This small molecule binds to this protein.
Small molecule (SMILES): CC(C)C[C@@H](NC(=O)[C@H](O)COS(=O)(=O)O)C(=O)N[C@@H]1C(=O)N[C@@H](CCCN=C(N)N)C(=O)N[C@H]2CC[C@@H](O)N(C2=O)[C@@H](CC(C)C)C(=O)N(C)[C@@H](Cc2ccc(O)cc2)C(=O)N[C@@H](C(C)C)C(=O)O[C@@H]1C

Binding-site contacts:
Ligand atom NH2 contacts residue ASP171 of chain 1.A at 2.8 Å (salt-bridge).
Ligand atom N contacts residue SER177 of chain 1.A at 3.1 Å (h-bond).
Ligand atom O contacts residue GLY175 of chain 1.A at 2.7 Å (h-bond).
Ligand atom O contacts residue ASP176 of chain 1.A at 3.3 Å (salt-bridge).
Ligand atom O contacts residue SER177 of chain 1.A at 3.0 Å (h-bond).
Ligand atom NH1 contacts residue SER172 of chain 1.A at 2.6 Å (h-bond).
Ligand atom O contacts residue GLN174 of chain 1.A at 3.3 Å.
Ligand atom CD1 contacts residue HIS23 of chain 1.A at 3.5 Å.
Ligand atom OH contacts residue TYR131 of chain 1.A at 2.8 Å (h-bond).
Ligand atom CE1 contacts residue TYR131 of chain 1.A at 3.2 Å (hydrophobic).
Ligand atom CB contacts residue SER177 of chain 1.A at 3.3 Å.
Ligand atom O contacts residue GLY194 of chain 1.A at 3.0 Å (h-bond).
Ligand atom CA contacts residue SER177 of chain 1.A at 3.1 Å.
Ligand atom O72 contacts residue SER195 of chain 1.A at 2.9 Å (h-bond).
Ligand atom NH2 contacts residue GLY196 of chain 1.A at 3.0 Å (h-bond).
Ligand atom O contacts residue TRP193 of chain 1.A at 3.3 Å.
Ligand atom CZ contacts residue TYR131 of chain 1.A at 3.3 Å (hydrophobic).
Ligand atom N contacts residue GLY194 of chain 1.A at 2.9 Å (h-bond).
Ligand atom O70 contacts residue SER195 of chain 1.A at 3.2 Å (h-bond).
Ligand atom CZ contacts residue ASP171 of chain 1.A at 3.5 Å.
Ligand atom C contacts residue SER177 of chain 1.A at 2.8 Å.
Ligand atom CA contacts residue SER192 of chain 1.A at 3.5 Å.
Ligand atom CA contacts residue GLY194 of chain 1.A at 3.5 Å.
Ligand atom O contacts residue CYS173 of chain 1.A at 3.5 Å (h-bond).
Ligand atom CB contacts residue GLY194 of chain 1.A at 3.3 Å.
Ligand atom CD2 contacts residue TYR131 of chain 1.A at 3.4 Å (hydrophobic).
Ligand atom CG2 contacts residue LEU81 of chain 1.A at 3.5 Å (hydrophobic).
Ligand atom NH1 contacts residue ASP171 of chain 1.A at 2.9 Å (salt-bridge).
Ligand atom O contacts residue GLN174 of chain 1.A at 2.8 Å (h-bond).
Ligand atom CG contacts residue CYS25 of chain 1.A at 3.5 Å (hydrophobic).
Ligand atom N contacts residue SER192 of chain 1.A at 3.1 Å (h-bond).
Ligand atom CG contacts residue PHE24 of chain 1.A at 3.4 Å (hydrophobic).
Ligand atom NH1 contacts residue GLY204 of chain 1.A at 3.5 Å.
Ligand atom O contacts residue GLN174 of chain 1.A at 3.4 Å.
Ligand atom O67 contacts residue GLY194 of chain 1.A at 3.2 Å (h-bond).
Ligand atom O68 contacts residue GLY196 of chain 1.A at 3.5 Å (h-bond).
Ligand atom CZ contacts residue SER172 of chain 1.A at 3.3 Å.
Ligand atom O67 contacts residue GLY196 of chain 1.A at 2.8 Å (h-bond).
Ligand atom N contacts residue SER177 of chain 1.A at 3.0 Å (h-bond).
Ligand atom CB contacts residue CYS173 of chain 1.A at 3.4 Å (hydrophobic).

Sequence of chain 1.A:
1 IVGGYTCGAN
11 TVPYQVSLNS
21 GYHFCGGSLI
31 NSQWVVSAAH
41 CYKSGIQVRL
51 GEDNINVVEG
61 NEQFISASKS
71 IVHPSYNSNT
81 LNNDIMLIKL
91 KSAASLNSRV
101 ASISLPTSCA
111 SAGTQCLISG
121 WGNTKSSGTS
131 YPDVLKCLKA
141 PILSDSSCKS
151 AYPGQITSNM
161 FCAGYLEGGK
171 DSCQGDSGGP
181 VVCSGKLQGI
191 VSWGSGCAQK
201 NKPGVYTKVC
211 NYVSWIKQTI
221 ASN